Sequence of chain 3.A:
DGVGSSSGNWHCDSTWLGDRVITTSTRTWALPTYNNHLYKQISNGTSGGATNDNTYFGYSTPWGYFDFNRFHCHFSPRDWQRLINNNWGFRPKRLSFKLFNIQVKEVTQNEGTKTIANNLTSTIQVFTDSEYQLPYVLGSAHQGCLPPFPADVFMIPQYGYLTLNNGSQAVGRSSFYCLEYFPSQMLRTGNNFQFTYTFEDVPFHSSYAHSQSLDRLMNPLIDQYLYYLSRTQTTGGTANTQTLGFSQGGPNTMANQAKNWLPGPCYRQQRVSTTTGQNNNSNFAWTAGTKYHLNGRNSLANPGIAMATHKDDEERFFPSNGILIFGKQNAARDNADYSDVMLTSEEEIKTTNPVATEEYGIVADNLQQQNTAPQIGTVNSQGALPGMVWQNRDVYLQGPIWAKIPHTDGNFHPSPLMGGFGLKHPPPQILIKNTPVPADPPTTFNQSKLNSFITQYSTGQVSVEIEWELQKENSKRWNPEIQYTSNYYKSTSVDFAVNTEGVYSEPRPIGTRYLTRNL

The protein below binds the small molecule below.
Small molecule (SMILES): Nc1ccn([C@H]2C[C@H](O[P](=O)(O)OC[C@H]3O[C@@H](n4cnc5c(N)ncnc54)C[C@@H]3O)[C@@H](CO)O2)c(=O)n1

Binding-site contacts:
Ligand atom C6 contacts residue PRO203 of chain 3.A at 4.0 Å (hydrophobic).
Ligand atom N6 contacts residue GLY420 of chain 3.A at 3.7 Å.
Ligand atom N1 contacts residue VAL202 of chain 3.A at 3.5 Å.
Ligand atom N7 contacts residue ASN392 of chain 3.A at 4.2 Å.
Ligand atom C4 contacts residue ASP201 of chain 3.A at 3.5 Å.
Ligand atom C2' contacts residue PRO414 of chain 3.A at 3.6 Å (hydrophobic).
Ligand atom C4 contacts residue VAL202 of chain 3.A at 3.7 Å (hydrophobic).
Ligand atom C8 contacts residue HIS413 of chain 3.A at 3.9 Å.
Ligand atom N7 contacts residue PRO203 of chain 3.A at 4.1 Å.
Ligand atom O3' contacts residue PRO414 of chain 3.A at 4.2 Å.
Ligand atom N4 contacts residue VAL202 of chain 3.A at 2.9 Å (h-bond).
Ligand atom C6 contacts residue VAL202 of chain 3.A at 4.2 Å (hydrophobic).
Ligand atom C5 contacts residue ASP201 of chain 3.A at 3.3 Å.
Ligand atom C5 contacts residue PRO203 of chain 3.A at 4.0 Å (hydrophobic).
Ligand atom C2' contacts residue PRO203 of chain 3.A at 3.3 Å (hydrophobic).
Ligand atom C5 contacts residue ARG91 of chain 3.A at 4.2 Å.
Ligand atom C5 contacts residue PRO203 of chain 3.A at 3.8 Å (hydrophobic).
Ligand atom N1 contacts residue PRO203 of chain 3.A at 4.2 Å.
Ligand atom C6 contacts residue PRO203 of chain 3.A at 4.0 Å (hydrophobic).
Ligand atom N1 contacts residue PRO203 of chain 3.A at 3.8 Å.
Ligand atom N6 contacts residue PHE421 of chain 3.A at 3.8 Å.
Ligand atom N6 contacts residue VAL202 of chain 3.A at 4.2 Å.
Ligand atom N7 contacts residue SER415 of chain 3.A at 3.9 Å.
Ligand atom N4 contacts residue ASP201 of chain 3.A at 2.6 Å.
Ligand atom C6 contacts residue VAL202 of chain 3.A at 4.1 Å (hydrophobic).
Ligand atom N6 contacts residue SER415 of chain 3.A at 3.8 Å.
Ligand atom N1 contacts residue GLY422 of chain 3.A at 2.9 Å (h-bond).
Ligand atom N3 contacts residue ASP201 of chain 3.A at 4.2 Å.
Ligand atom C2 contacts residue PRO203 of chain 3.A at 4.0 Å (hydrophobic).
Ligand atom C6 contacts residue SER415 of chain 3.A at 4.1 Å.
Ligand atom N7 contacts residue HIS413 of chain 3.A at 4.2 Å.
Ligand atom C2 contacts residue GLY422 of chain 3.A at 3.2 Å.
Ligand atom C4 contacts residue PRO203 of chain 3.A at 4.1 Å (hydrophobic).
Ligand atom C4 contacts residue PRO203 of chain 3.A at 4.0 Å (hydrophobic).
Ligand atom C2 contacts residue VAL202 of chain 3.A at 4.1 Å (hydrophobic).
Ligand atom C6 contacts residue GLY422 of chain 3.A at 3.7 Å.
Ligand atom C5 contacts residue VAL202 of chain 3.A at 3.6 Å (hydrophobic).
Ligand atom C1' contacts residue PRO203 of chain 3.A at 4.1 Å (hydrophobic).
Ligand atom N6 contacts residue GLY422 of chain 3.A at 3.3 Å (h-bond).
Ligand atom C2' contacts residue HIS413 of chain 3.A at 3.7 Å.